Sequence of chain 5.K:
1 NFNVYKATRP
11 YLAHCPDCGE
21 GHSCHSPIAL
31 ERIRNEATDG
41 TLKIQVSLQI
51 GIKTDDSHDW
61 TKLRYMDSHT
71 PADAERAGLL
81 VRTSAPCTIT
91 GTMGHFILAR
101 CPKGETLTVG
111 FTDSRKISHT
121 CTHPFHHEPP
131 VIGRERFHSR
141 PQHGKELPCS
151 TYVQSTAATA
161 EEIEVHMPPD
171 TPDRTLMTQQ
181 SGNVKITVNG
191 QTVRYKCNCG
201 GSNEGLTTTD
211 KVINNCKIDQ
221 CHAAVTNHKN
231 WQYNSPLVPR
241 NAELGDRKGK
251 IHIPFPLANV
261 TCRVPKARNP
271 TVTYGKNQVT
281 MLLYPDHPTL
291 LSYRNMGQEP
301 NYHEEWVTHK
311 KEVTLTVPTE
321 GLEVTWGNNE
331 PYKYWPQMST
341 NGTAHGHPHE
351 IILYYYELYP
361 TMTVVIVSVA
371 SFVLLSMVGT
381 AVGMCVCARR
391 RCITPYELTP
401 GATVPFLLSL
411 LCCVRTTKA

Binding-site contacts:
Ligand atom O4 contacts residue LYS181 of chain 5.J at 4.0 Å.
Ligand atom O7 contacts residue ASN259 of chain 5.K at 3.0 Å (h-bond).
Ligand atom C8 contacts residue THR116 of chain 5.J at 3.8 Å.
Ligand atom C6 contacts residue LYS181 of chain 5.J at 4.2 Å.
Ligand atom C7 contacts residue THR116 of chain 5.J at 3.8 Å.
Ligand atom C2 contacts residue ASN259 of chain 5.K at 2.5 Å.
Ligand atom C1 contacts residue THR116 of chain 5.J at 4.0 Å.
Ligand atom O3 contacts residue THR116 of chain 5.J at 4.4 Å.
Ligand atom C1 contacts residue ASN259 of chain 5.K at 1.4 Å.
Ligand atom C3 contacts residue LYS181 of chain 5.J at 4.4 Å.
Ligand atom N2 contacts residue ASN259 of chain 5.K at 2.9 Å (h-bond).
Ligand atom C8 contacts residue ASN259 of chain 5.K at 4.4 Å.
Ligand atom O6 contacts residue LYS181 of chain 5.J at 4.3 Å.
Ligand atom O5 contacts residue ASN259 of chain 5.K at 2.4 Å (h-bond).
Ligand atom C4 contacts residue LYS181 of chain 5.J at 4.2 Å.
Ligand atom C3 contacts residue ASN259 of chain 5.K at 3.8 Å.
Ligand atom N2 contacts residue THR116 of chain 5.J at 3.0 Å (h-bond).
Ligand atom C7 contacts residue ASN259 of chain 5.K at 3.2 Å.
Ligand atom C4 contacts residue ASN259 of chain 5.K at 4.2 Å.
Ligand atom C2 contacts residue THR116 of chain 5.J at 3.8 Å.
Ligand atom C5 contacts residue LYS181 of chain 5.J at 3.5 Å.
Ligand atom O5 contacts residue LYS181 of chain 5.J at 4.4 Å.
Ligand atom C5 contacts residue ASN259 of chain 5.K at 3.7 Å.
Ligand atom C3 contacts residue THR116 of chain 5.J at 4.0 Å.

Sequence of chain 5.J:
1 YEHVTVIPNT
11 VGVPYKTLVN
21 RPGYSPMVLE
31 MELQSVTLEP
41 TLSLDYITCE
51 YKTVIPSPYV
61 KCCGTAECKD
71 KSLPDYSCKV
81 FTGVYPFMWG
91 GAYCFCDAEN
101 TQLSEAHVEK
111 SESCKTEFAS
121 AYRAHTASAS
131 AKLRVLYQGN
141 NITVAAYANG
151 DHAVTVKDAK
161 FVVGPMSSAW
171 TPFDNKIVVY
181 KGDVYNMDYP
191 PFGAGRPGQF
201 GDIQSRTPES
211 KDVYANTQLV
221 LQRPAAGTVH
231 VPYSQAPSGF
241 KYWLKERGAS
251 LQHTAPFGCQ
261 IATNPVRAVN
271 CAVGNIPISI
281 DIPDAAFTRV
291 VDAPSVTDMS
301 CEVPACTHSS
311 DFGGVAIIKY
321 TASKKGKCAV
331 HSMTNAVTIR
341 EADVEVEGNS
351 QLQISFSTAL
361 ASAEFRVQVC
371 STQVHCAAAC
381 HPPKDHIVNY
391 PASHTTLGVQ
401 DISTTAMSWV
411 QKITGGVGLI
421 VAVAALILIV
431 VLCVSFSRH

This small molecule binds to this protein.
Small molecule (SMILES): CC(=O)N[C@@H]1[C@@H](O)[C@H](O)[C@@H](CO)O[C@H]1O